Binding-site contacts:
Ligand atom O7 contacts residue ARG121 of chain 1.A at 4.2 Å.
Ligand atom C3 contacts residue ASN124 of chain 1.A at 4.0 Å.
Ligand atom C1 contacts residue ASN124 of chain 1.A at 1.6 Å.
Ligand atom C7 contacts residue ASN124 of chain 1.A at 3.9 Å.
Ligand atom O7 contacts residue ASN124 of chain 1.A at 4.3 Å.
Ligand atom C2 contacts residue ASN124 of chain 1.A at 2.7 Å.
Ligand atom C4 contacts residue ASN124 of chain 1.A at 4.4 Å.
Ligand atom N2 contacts residue ASN124 of chain 1.A at 3.1 Å (h-bond).
Ligand atom O5 contacts residue ASN124 of chain 1.A at 2.4 Å (h-bond).
Ligand atom C5 contacts residue ASN124 of chain 1.A at 3.8 Å.

Sequence of chain 1.A:
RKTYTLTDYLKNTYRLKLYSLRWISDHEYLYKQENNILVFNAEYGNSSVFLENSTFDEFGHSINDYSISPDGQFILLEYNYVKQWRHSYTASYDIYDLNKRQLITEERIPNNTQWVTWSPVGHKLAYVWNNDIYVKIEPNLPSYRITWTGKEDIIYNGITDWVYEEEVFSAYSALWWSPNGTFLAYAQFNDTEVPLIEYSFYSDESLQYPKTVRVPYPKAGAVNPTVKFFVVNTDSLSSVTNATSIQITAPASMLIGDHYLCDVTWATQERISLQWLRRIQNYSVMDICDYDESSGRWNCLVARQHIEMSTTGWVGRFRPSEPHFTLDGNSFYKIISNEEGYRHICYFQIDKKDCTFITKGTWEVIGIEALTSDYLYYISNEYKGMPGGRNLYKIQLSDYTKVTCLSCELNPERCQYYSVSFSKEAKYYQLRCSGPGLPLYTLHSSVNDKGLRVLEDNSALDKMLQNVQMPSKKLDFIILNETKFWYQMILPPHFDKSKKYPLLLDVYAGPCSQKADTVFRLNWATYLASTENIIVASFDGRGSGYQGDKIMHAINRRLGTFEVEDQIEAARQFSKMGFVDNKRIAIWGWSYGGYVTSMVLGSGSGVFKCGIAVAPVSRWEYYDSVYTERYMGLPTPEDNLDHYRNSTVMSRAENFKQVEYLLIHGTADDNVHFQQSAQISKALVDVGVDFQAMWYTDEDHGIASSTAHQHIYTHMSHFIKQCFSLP

The protein below binds the small molecule below.
Small molecule (SMILES): CC(=O)N[C@@H]1[C@@H](O)[C@H](O)[C@@H](CO)O[C@H]1O